Sequence of chain 1.A:
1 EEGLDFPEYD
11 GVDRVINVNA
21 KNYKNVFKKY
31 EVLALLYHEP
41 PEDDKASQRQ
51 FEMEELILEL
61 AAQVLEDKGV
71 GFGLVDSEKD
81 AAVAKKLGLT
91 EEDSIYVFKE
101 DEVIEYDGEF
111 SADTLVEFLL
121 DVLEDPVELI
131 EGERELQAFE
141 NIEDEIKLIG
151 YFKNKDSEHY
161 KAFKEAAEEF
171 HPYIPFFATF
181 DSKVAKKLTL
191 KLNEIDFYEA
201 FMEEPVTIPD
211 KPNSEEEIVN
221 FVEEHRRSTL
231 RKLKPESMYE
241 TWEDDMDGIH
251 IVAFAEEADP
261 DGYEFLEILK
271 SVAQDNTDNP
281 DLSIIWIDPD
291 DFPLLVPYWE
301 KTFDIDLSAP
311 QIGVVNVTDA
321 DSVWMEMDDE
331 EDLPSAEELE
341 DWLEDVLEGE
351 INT

Binding-site contacts:
Ligand atom C3 contacts residue ASN316 of chain 1.A at 3.8 Å.
Ligand atom C2 contacts residue ASN316 of chain 1.A at 2.5 Å.
Ligand atom C8 contacts residue NA1 of chain 1.O at 4.5 Å.
Ligand atom O6 contacts residue THR318 of chain 1.A at 3.8 Å.
Ligand atom O5 contacts residue ASN316 of chain 1.A at 2.4 Å (h-bond).
Ligand atom C1 contacts residue ASN316 of chain 1.A at 1.5 Å.
Ligand atom C5 contacts residue ASN316 of chain 1.A at 3.7 Å.
Ligand atom C2 contacts residue NA1 of chain 1.O at 4.5 Å.
Ligand atom C6 contacts residue ASP319 of chain 1.A at 3.5 Å.
Ligand atom C7 contacts residue GLU2 of chain 2.A at 3.6 Å.
Ligand atom O5 contacts residue ASP319 of chain 1.A at 3.5 Å (salt-bridge).
Ligand atom C7 contacts residue MPD1 of chain 1.F at 4.4 Å.
Ligand atom C1 contacts residue NA1 of chain 1.O at 4.0 Å.
Ligand atom N2 contacts residue NA1 of chain 1.O at 3.8 Å.
Ligand atom C4 contacts residue ASN316 of chain 1.A at 4.3 Å.
Ligand atom O5 contacts residue THR318 of chain 1.A at 4.1 Å.
Ligand atom N2 contacts residue ASN316 of chain 1.A at 2.9 Å (h-bond).
Ligand atom C1 contacts residue THR318 of chain 1.A at 4.2 Å.
Ligand atom O7 contacts residue ASN316 of chain 1.A at 3.3 Å (h-bond).
Ligand atom O7 contacts residue THR318 of chain 1.A at 4.2 Å.
Ligand atom O7 contacts residue MPD1 of chain 1.F at 3.8 Å.
Ligand atom O6 contacts residue ASP319 of chain 1.A at 3.4 Å (salt-bridge).
Ligand atom C8 contacts residue GLU2 of chain 2.A at 4.2 Å.
Ligand atom C5 contacts residue THR318 of chain 1.A at 4.1 Å.
Ligand atom C7 contacts residue ASN316 of chain 1.A at 3.3 Å.
Ligand atom O7 contacts residue GLU2 of chain 2.A at 2.5 Å (salt-bridge).
Ligand atom C1 contacts residue ASP319 of chain 1.A at 4.1 Å.
Ligand atom C8 contacts residue MPD1 of chain 1.F at 4.1 Å.
Ligand atom C8 contacts residue ILE249 of chain 1.A at 4.2 Å (hydrophobic).
Ligand atom C8 contacts residue ASN316 of chain 1.A at 4.4 Å.
Ligand atom C5 contacts residue ASP319 of chain 1.A at 4.1 Å.

This small molecule binds to this protein.
Small molecule (SMILES): CC(=O)N[C@H]1[C@H](O[C@H]2[C@H](O)[C@@H](NC(C)=O)CO[C@@H]2CO)O[C@H](CO)[C@@H](O[C@@H]2O[C@H](CO)[C@@H](O)[C@H](O[C@H]3O[C@H](CO)[C@@H](O)[C@H](O)[C@@H]3O)[C@@H]2O)[C@@H]1O

Sequence of chain 2.A:
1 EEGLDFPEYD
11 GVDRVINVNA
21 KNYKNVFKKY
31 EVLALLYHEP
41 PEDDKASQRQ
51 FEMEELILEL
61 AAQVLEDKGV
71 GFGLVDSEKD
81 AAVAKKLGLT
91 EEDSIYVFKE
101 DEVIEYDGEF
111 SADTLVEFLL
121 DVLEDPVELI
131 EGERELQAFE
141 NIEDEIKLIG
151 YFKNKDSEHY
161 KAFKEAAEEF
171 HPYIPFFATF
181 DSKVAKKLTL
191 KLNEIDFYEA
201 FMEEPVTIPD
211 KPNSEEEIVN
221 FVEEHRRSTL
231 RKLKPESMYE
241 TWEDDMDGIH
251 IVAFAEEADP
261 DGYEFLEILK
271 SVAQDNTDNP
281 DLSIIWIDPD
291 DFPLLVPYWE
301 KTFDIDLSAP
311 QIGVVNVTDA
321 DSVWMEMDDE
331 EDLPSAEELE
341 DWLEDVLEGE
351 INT